This protein binds this small molecule.
Small molecule (SMILES): CC(=O)N[C@@H]1[C@@H](O)[C@H](O)[C@@H](CO)O[C@H]1O

Sequence of chain 1.A:
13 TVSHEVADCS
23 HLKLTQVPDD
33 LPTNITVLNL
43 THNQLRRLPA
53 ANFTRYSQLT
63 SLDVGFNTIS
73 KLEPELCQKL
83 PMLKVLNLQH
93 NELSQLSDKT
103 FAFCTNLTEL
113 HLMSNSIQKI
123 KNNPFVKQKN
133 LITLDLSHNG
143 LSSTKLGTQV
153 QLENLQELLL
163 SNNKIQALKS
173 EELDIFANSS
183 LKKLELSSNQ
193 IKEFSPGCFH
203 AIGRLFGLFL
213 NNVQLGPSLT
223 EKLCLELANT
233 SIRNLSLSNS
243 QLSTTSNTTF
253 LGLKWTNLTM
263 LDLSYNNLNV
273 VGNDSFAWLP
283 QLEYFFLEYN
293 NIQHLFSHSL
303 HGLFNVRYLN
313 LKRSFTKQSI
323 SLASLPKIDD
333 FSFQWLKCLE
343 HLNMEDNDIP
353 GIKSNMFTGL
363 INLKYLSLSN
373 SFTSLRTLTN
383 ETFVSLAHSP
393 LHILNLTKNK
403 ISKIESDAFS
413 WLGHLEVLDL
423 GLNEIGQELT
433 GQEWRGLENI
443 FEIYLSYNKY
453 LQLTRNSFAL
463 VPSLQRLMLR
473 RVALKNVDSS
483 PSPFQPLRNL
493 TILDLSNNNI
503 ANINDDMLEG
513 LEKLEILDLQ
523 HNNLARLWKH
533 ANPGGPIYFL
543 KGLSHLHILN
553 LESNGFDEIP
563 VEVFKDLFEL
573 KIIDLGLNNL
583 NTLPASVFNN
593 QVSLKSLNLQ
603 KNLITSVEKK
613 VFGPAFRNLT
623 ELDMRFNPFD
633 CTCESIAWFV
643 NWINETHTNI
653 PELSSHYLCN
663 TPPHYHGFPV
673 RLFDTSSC

Binding-site contacts:
Ligand atom C8 contacts residue TRP257 of chain 1.A at 4.2 Å (hydrophobic).
Ligand atom O5 contacts residue ASN231 of chain 1.A at 2.4 Å (h-bond).
Ligand atom C3 contacts residue ASN231 of chain 1.A at 3.9 Å.
Ligand atom N2 contacts residue TRP257 of chain 1.A at 3.6 Å.
Ligand atom C1 contacts residue ASN231 of chain 1.A at 1.4 Å.
Ligand atom C7 contacts residue ASN231 of chain 1.A at 3.7 Å.
Ligand atom C3 contacts residue TRP257 of chain 1.A at 4.2 Å (hydrophobic).
Ligand atom C7 contacts residue TRP257 of chain 1.A at 4.3 Å (hydrophobic).
Ligand atom C7 contacts residue ALA230 of chain 1.A at 4.5 Å (hydrophobic).
Ligand atom C5 contacts residue ASN231 of chain 1.A at 3.6 Å.
Ligand atom C2 contacts residue ASN231 of chain 1.A at 2.5 Å.
Ligand atom O7 contacts residue ALA230 of chain 1.A at 3.7 Å.
Ligand atom N2 contacts residue ASN231 of chain 1.A at 3.0 Å (h-bond).
Ligand atom C1 contacts residue TRP257 of chain 1.A at 4.1 Å (hydrophobic).
Ligand atom C4 contacts residue ASN231 of chain 1.A at 4.2 Å.
Ligand atom O7 contacts residue ASN231 of chain 1.A at 3.6 Å (h-bond).
Ligand atom C2 contacts residue TRP257 of chain 1.A at 4.4 Å (hydrophobic).